A small-molecule ligand and the protein it binds are described below.
Small molecule (SMILES): C=C1C[C@]23C[C@@]1(O)CC[C@H]2[C@@]12C=C[C@H](O)[C@@](C)(C(=O)O1)[C@H]2[C@@H]3C(=O)O

Binding-site contacts:
Ligand atom C7 contacts residue SER197 of chain 1.F at 3.3 Å.
Ligand atom C15 contacts residue SER122 of chain 1.F at 3.8 Å.
Ligand atom C16 contacts residue ARG250 of chain 1.F at 3.5 Å.
Ligand atom O31 contacts residue ILE132 of chain 1.F at 3.5 Å.
Ligand atom C17 contacts residue ARG250 of chain 1.F at 3.9 Å.
Ligand atom O31 contacts residue TYR133 of chain 1.F at 2.6 Å (h-bond).
Ligand atom O13 contacts residue ASP249 of chain 1.F at 3.1 Å (salt-bridge).
Ligand atom O71 contacts residue SER197 of chain 1.F at 3.1 Å (h-bond).
Ligand atom C2 contacts residue ILE132 of chain 1.F at 3.9 Å (hydrophobic).
Ligand atom C13 contacts residue ASP249 of chain 1.F at 4.0 Å.
Ligand atom C17 contacts residue ASP249 of chain 1.F at 3.8 Å.
Ligand atom C18 contacts residue SER197 of chain 1.F at 4.0 Å.
Ligand atom C18 contacts residue TYR133 of chain 1.F at 3.4 Å (hydrophobic).
Ligand atom C7 contacts residue SER122 of chain 1.F at 3.2 Å.
Ligand atom C11 contacts residue ILE23 of chain 1.F at 3.7 Å (hydrophobic).
Ligand atom O71 contacts residue SER122 of chain 1.F at 2.7 Å (h-bond).
Ligand atom C17 contacts residue TYR30 of chain 1.F at 3.8 Å (hydrophobic).
Ligand atom O13 contacts residue VAL245 of chain 1.F at 3.5 Å.
Ligand atom O92 contacts residue VAL325 of chain 1.F at 3.8 Å.
Ligand atom O71 contacts residue GLY121 of chain 1.F at 3.1 Å (h-bond).
Ligand atom C17 contacts residue ARG34 of chain 1.F at 3.7 Å.
Ligand atom C14 contacts residue ARG250 of chain 1.F at 3.9 Å.
Ligand atom C3 contacts residue TYR133 of chain 1.F at 3.5 Å (hydrophobic).
Ligand atom O91 contacts residue VAL325 of chain 1.F at 3.5 Å.
Ligand atom C17 contacts residue TYR253 of chain 1.F at 3.5 Å (hydrophobic).
Ligand atom O13 contacts residue ARG250 of chain 1.F at 4.0 Å.
Ligand atom O72 contacts residue SER197 of chain 1.F at 2.8 Å (h-bond).
Ligand atom O72 contacts residue SER122 of chain 1.F at 3.2 Å (h-bond).
Ligand atom O72 contacts residue ARG250 of chain 1.F at 3.7 Å.
Ligand atom C18 contacts residue ASP196 of chain 1.F at 3.4 Å.
Ligand atom C1 contacts residue PHE26 of chain 1.F at 3.5 Å (hydrophobic).
Ligand atom O13 contacts residue PHE244 of chain 1.F at 3.9 Å.
Ligand atom O92 contacts residue ILE23 of chain 1.F at 3.8 Å.
Ligand atom C16 contacts residue ASP249 of chain 1.F at 4.0 Å.
Ligand atom O91 contacts residue GLY326 of chain 1.F at 2.9 Å (h-bond).
Ligand atom C2 contacts residue PHE26 of chain 1.F at 3.8 Å (hydrophobic).
Ligand atom C14 contacts residue VAL245 of chain 1.F at 3.9 Å (hydrophobic).
Ligand atom C15 contacts residue ARG250 of chain 1.F at 3.5 Å.
Ligand atom C18 contacts residue TYR328 of chain 1.F at 3.7 Å (hydrophobic).
Ligand atom C3 contacts residue ILE132 of chain 1.F at 3.8 Å (hydrophobic).

Sequence of chain 1.F:
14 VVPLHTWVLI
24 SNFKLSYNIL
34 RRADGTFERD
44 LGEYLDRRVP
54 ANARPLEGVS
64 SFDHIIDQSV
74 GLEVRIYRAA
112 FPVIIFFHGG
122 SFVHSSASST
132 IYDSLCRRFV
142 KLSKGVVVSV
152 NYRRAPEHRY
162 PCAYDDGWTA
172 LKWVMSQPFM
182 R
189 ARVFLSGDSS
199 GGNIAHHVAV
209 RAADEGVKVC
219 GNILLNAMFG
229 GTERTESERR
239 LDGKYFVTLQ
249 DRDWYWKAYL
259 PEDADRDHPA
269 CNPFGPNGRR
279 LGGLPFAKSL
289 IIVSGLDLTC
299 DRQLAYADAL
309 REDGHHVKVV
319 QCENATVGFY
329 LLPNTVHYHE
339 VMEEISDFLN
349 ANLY